Sequence of chain 31.E:
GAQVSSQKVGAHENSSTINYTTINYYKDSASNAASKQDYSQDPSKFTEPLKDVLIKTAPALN

Binding-site contacts:
Ligand atom CB contacts residue ALA2 of chain 31.E at 3.5 Å (hydrophobic).
Ligand atom CD contacts residue VAL4 of chain 31.E at 3.8 Å (hydrophobic).
Ligand atom N contacts residue VAL4 of chain 31.E at 4.1 Å.
Ligand atom CG2 contacts residue ALA2 of chain 31.E at 4.3 Å (hydrophobic).
Ligand atom CG2 contacts residue VAL4 of chain 31.E at 3.4 Å (hydrophobic).
Ligand atom N contacts residue GLN3 of chain 31.E at 4.5 Å.
Ligand atom C contacts residue VAL4 of chain 31.E at 3.5 Å (hydrophobic).
Ligand atom CG2 contacts residue GLN3 of chain 31.E at 3.9 Å.
Ligand atom O contacts residue VAL4 of chain 31.E at 4.2 Å.
Ligand atom CA contacts residue GLN3 of chain 31.E at 4.3 Å.
Ligand atom CB contacts residue VAL4 of chain 31.E at 4.0 Å (hydrophobic).
Ligand atom OE2 contacts residue VAL4 of chain 31.E at 3.6 Å.
Ligand atom CG1 contacts residue GLN3 of chain 31.E at 3.0 Å.
Ligand atom C contacts residue VAL4 of chain 31.E at 4.4 Å (hydrophobic).
Ligand atom C contacts residue GLN3 of chain 31.E at 3.8 Å.
Ligand atom CB contacts residue ALA2 of chain 31.E at 4.0 Å (hydrophobic).
Ligand atom C contacts residue ALA2 of chain 31.E at 4.2 Å (hydrophobic).
Ligand atom CA contacts residue VAL4 of chain 31.E at 3.5 Å (hydrophobic).
Ligand atom C contacts residue VAL4 of chain 31.E at 4.5 Å (hydrophobic).
Ligand atom C contacts residue ALA2 of chain 31.E at 3.6 Å (hydrophobic).
Ligand atom CA contacts residue VAL4 of chain 31.E at 4.0 Å (hydrophobic).
Ligand atom CA contacts residue ALA2 of chain 31.E at 3.8 Å (hydrophobic).
Ligand atom CG2 contacts residue SER5 of chain 31.E at 3.2 Å.
Ligand atom N contacts residue VAL4 of chain 31.E at 3.0 Å (h-bond).
Ligand atom OG contacts residue GLN3 of chain 31.E at 3.3 Å (h-bond).
Ligand atom CB contacts residue GLN3 of chain 31.E at 4.1 Å.
Ligand atom N contacts residue ALA2 of chain 31.E at 2.8 Å (h-bond).
Ligand atom CB contacts residue GLN3 of chain 31.E at 3.6 Å.
Ligand atom CB contacts residue VAL4 of chain 31.E at 4.2 Å (hydrophobic).
Ligand atom O contacts residue GLN3 of chain 31.E at 3.0 Å (h-bond).
Ligand atom N contacts residue ALA2 of chain 31.E at 4.3 Å.
Ligand atom CA contacts residue ALA2 of chain 31.E at 3.4 Å (hydrophobic).
Ligand atom OE1 contacts residue VAL4 of chain 31.E at 3.3 Å (h-bond).
Ligand atom O contacts residue VAL4 of chain 31.E at 4.4 Å.

The protein below binds the small molecule below.
Small molecule (SMILES): CC[C@H](C)[C@H](N)C(=O)N[C@@H](CO)C(=O)N[C@@H](CCC(=O)O)C(=O)N[C@H](C=O)C(C)C